Sequence of chain 1.A:
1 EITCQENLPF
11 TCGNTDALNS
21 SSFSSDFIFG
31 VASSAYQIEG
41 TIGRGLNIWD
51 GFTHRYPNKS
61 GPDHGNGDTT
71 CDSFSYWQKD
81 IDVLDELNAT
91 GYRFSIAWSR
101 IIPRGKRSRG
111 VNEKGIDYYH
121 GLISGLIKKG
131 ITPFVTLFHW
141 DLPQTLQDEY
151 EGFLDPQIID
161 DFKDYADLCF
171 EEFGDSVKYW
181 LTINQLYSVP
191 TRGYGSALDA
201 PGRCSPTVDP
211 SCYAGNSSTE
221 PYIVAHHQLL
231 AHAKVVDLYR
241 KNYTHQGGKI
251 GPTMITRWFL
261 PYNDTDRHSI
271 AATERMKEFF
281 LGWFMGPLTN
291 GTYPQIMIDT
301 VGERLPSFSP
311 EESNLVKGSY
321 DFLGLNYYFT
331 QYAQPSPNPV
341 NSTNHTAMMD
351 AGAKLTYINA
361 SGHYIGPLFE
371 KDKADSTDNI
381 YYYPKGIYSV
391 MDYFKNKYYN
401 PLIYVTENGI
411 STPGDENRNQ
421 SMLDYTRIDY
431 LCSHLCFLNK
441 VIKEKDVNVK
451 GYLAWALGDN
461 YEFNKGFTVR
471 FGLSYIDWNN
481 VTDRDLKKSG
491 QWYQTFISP

The protein below binds the small molecule below.
Small molecule (SMILES): CC(=O)N[C@@H]1[C@@H](O)[C@H](O)[C@@H](CO)O[C@H]1O

Binding-site contacts:
Ligand atom C3 contacts residue ASN58 of chain 2.A at 3.8 Å.
Ligand atom C7 contacts residue SO41 of chain 2.S at 3.8 Å.
Ligand atom C2 contacts residue SO41 of chain 2.S at 4.2 Å.
Ligand atom C2 contacts residue ASN58 of chain 2.A at 2.7 Å.
Ligand atom N2 contacts residue SO41 of chain 2.S at 4.1 Å.
Ligand atom C4 contacts residue ASN58 of chain 2.A at 4.3 Å.
Ligand atom C5 contacts residue ASN58 of chain 2.A at 3.7 Å.
Ligand atom O6 contacts residue SER211 of chain 2.A at 3.9 Å.
Ligand atom N2 contacts residue ASN58 of chain 2.A at 2.9 Å (h-bond).
Ligand atom C5 contacts residue SER211 of chain 2.A at 4.2 Å.
Ligand atom C1 contacts residue ASN58 of chain 2.A at 1.5 Å.
Ligand atom C7 contacts residue ASN58 of chain 2.A at 3.8 Å.
Ligand atom C1 contacts residue SO41 of chain 2.S at 4.0 Å.
Ligand atom O4 contacts residue SER211 of chain 2.A at 4.0 Å.
Ligand atom O5 contacts residue ASN58 of chain 2.A at 2.4 Å (h-bond).
Ligand atom O7 contacts residue SO41 of chain 2.S at 3.5 Å (h-bond).
Ligand atom O6 contacts residue ILE42 of chain 1.A at 4.5 Å.
Ligand atom C6 contacts residue SER211 of chain 2.A at 4.2 Å.
Ligand atom O7 contacts residue ASN58 of chain 2.A at 4.2 Å.
Ligand atom O6 contacts residue TYR56 of chain 2.A at 3.6 Å.

Sequence of chain 2.A:
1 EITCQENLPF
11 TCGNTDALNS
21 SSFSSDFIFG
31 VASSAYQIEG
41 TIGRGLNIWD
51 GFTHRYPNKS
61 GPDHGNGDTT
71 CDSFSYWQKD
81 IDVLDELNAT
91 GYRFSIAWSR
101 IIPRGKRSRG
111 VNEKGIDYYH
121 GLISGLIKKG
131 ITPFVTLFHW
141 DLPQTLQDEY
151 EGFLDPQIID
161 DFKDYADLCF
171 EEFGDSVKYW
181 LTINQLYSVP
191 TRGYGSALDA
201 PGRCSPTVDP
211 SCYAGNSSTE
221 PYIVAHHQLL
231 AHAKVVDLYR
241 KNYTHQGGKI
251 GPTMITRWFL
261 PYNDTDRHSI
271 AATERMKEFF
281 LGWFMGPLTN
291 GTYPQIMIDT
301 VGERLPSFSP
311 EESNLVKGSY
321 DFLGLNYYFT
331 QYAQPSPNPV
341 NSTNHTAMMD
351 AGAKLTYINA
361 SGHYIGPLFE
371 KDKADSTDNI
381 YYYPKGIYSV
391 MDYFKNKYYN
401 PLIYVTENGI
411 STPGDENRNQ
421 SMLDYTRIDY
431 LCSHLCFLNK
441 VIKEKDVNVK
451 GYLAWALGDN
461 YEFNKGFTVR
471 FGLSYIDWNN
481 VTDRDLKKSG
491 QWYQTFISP